Binding-site contacts:
Ligand atom O7 contacts residue ASN289 of chain 1.D at 4.5 Å.
Ligand atom C7 contacts residue ARG436 of chain 1.D at 3.6 Å.
Ligand atom C2 contacts residue HIS323 of chain 1.D at 4.0 Å.
Ligand atom C3 contacts residue ASN325 of chain 1.D at 3.6 Å.
Ligand atom C8 contacts residue HIS323 of chain 1.D at 4.0 Å.
Ligand atom C1 contacts residue ASN325 of chain 1.D at 1.4 Å.
Ligand atom C7 contacts residue HIS323 of chain 1.D at 4.0 Å.
Ligand atom C2 contacts residue ASN325 of chain 1.D at 2.3 Å.
Ligand atom C8 contacts residue CYS290 of chain 1.D at 4.3 Å (hydrophobic).
Ligand atom O3 contacts residue HIS323 of chain 1.D at 4.2 Å.
Ligand atom N2 contacts residue ASN325 of chain 1.D at 2.8 Å (h-bond).
Ligand atom O5 contacts residue THR407 of chain 1.D at 4.3 Å.
Ligand atom C8 contacts residue ASN325 of chain 1.D at 4.2 Å.
Ligand atom O5 contacts residue ASN325 of chain 1.D at 2.4 Å (h-bond).
Ligand atom C1 contacts residue HIS323 of chain 1.D at 4.3 Å.
Ligand atom O7 contacts residue ARG436 of chain 1.D at 3.2 Å (salt-bridge).
Ligand atom C7 contacts residue ASN325 of chain 1.D at 3.2 Å.
Ligand atom C1 contacts residue THR407 of chain 1.D at 4.2 Å.
Ligand atom O7 contacts residue ASN325 of chain 1.D at 3.5 Å (h-bond).
Ligand atom C8 contacts residue ASN289 of chain 1.D at 3.3 Å.
Ligand atom C4 contacts residue ASN325 of chain 1.D at 4.1 Å.
Ligand atom C8 contacts residue THR291 of chain 1.D at 3.7 Å.
Ligand atom C8 contacts residue ARG436 of chain 1.D at 3.5 Å.
Ligand atom C3 contacts residue HIS323 of chain 1.D at 3.8 Å.
Ligand atom C5 contacts residue ASN325 of chain 1.D at 3.7 Å.
Ligand atom N2 contacts residue HIS323 of chain 1.D at 3.1 Å (h-bond).
Ligand atom C7 contacts residue ASN289 of chain 1.D at 4.4 Å.

Sequence of chain 1.D:
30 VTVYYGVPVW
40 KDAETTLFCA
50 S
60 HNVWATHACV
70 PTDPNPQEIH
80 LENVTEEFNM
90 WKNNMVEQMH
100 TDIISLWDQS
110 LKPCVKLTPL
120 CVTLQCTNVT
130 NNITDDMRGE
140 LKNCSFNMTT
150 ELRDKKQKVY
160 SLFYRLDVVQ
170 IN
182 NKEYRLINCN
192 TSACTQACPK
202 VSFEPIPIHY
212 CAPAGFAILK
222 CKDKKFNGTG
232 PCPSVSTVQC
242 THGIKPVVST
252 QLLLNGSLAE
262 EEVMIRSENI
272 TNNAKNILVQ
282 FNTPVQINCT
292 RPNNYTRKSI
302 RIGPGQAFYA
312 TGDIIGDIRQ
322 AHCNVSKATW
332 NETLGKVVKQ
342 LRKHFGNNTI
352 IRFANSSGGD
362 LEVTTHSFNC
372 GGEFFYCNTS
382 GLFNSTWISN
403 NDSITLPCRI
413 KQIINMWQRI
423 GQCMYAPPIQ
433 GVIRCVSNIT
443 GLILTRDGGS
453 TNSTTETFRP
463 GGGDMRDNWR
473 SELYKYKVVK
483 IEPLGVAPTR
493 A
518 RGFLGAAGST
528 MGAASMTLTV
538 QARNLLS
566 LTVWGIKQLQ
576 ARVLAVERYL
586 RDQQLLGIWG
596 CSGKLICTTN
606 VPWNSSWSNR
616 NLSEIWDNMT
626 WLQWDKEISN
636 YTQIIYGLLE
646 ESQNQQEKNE

The small molecule below binds the protein below.
Small molecule (SMILES): CC(=O)N[C@@H]1[C@@H](O)[C@H](O)[C@@H](CO)O[C@H]1O